Sequence of chain 1.A:
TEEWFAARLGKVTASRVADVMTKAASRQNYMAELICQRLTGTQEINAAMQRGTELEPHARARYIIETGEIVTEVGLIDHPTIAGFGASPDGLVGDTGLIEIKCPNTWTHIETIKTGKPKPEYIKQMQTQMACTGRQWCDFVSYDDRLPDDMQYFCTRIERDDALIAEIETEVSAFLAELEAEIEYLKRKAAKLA

A protein and the small-molecule ligand that binds it are described below.
Small molecule (SMILES): Cc1cn([C@H]2C[C@H](O[P](=O)(O)OC[C@H]3O[C@@H](n4cc(C)c(=O)[nH]c4=O)C[C@@H]3O[P](=O)(O)OC[C@H]3O[C@@H](n4cc(C)c(=O)[nH]c4=O)C[C@@H]3O[P](=O)(O)OC[C@H]3O[C@@H](n4cc(C)c(=O)[nH]c4=O)C[C@@H]3O)[C@@H](COP(=O)(O)O)O2)c(=O)[nH]c1=O

Binding-site contacts:
Ligand atom OP1 contacts residue CYS115 of chain 1.A at 2.8 Å (h-bond).
Ligand atom OP2 contacts residue SER100 of chain 1.A at 3.3 Å.
Ligand atom C5' contacts residue ALA60 of chain 1.A at 3.5 Å (hydrophobic).
Ligand atom C7 contacts residue TYR134 of chain 1.A at 3.0 Å (hydrophobic).
Ligand atom OP1 contacts residue THR120 of chain 1.A at 2.5 Å (h-bond).
Ligand atom C4' contacts residue ALA60 of chain 1.A at 3.5 Å (hydrophobic).
Ligand atom P contacts residue THR17 of chain 1.A at 3.5 Å.
Ligand atom C5' contacts residue CYS115 of chain 1.A at 3.6 Å (hydrophobic).
Ligand atom OP1 contacts residue PRO116 of chain 1.A at 3.6 Å.
Ligand atom OP3 contacts residue ALA18 of chain 1.A at 3.3 Å (h-bond).
Ligand atom OP3 contacts residue SER19 of chain 1.A at 3.5 Å (h-bond).
Ligand atom C5' contacts residue ASN117 of chain 1.A at 3.5 Å.
Ligand atom OP1 contacts residue THR17 of chain 1.A at 2.6 Å (h-bond).
Ligand atom C5' contacts residue ARG12 of chain 1.A at 3.1 Å.
Ligand atom C1' contacts residue THR65 of chain 1.A at 3.6 Å.
Ligand atom O4' contacts residue TRP8 of chain 1.A at 3.6 Å.
Ligand atom P contacts residue ARG12 of chain 1.A at 3.3 Å.
Ligand atom O3' contacts residue GLY64 of chain 1.A at 3.6 Å.
Ligand atom OP2 contacts residue THR17 of chain 1.A at 3.4 Å.
Ligand atom OP1 contacts residue ASN117 of chain 1.A at 3.1 Å (h-bond).
Ligand atom P contacts residue MG1 of chain 1.D at 3.6 Å.
Ligand atom O5' contacts residue SER100 of chain 1.A at 3.4 Å.
Ligand atom C2' contacts residue MET61 of chain 1.A at 3.6 Å (hydrophobic).
Ligand atom O3' contacts residue PRO116 of chain 1.A at 3.6 Å.
Ligand atom O3' contacts residue MG1 of chain 1.D at 3.0 Å.
Ligand atom O4' contacts residue THR65 of chain 1.A at 3.4 Å (h-bond).
Ligand atom OP1 contacts residue ASP102 of chain 1.A at 3.4 Å (salt-bridge).
Ligand atom OP1 contacts residue GLU112 of chain 1.A at 3.2 Å (salt-bridge).
Ligand atom P contacts residue MG1 of chain 1.C at 3.1 Å.
Ligand atom OP1 contacts residue MG1 of chain 1.D at 3.1 Å.
Ligand atom O3' contacts residue ASN117 of chain 1.A at 3.6 Å (h-bond).
Ligand atom O2 contacts residue ASN58 of chain 1.A at 3.5 Å (h-bond).
Ligand atom OP3 contacts residue SER100 of chain 1.A at 3.1 Å (h-bond).
Ligand atom OP1 contacts residue LYS114 of chain 1.A at 3.5 Å.
Ligand atom OP1 contacts residue SER19 of chain 1.A at 2.5 Å (h-bond).
Ligand atom O4' contacts residue MET61 of chain 1.A at 3.6 Å (h-bond).
Ligand atom O2 contacts residue MET61 of chain 1.A at 3.5 Å.
Ligand atom OP1 contacts residue MG1 of chain 1.C at 1.9 Å.
Ligand atom C7 contacts residue ARG12 of chain 1.A at 3.5 Å.
Ligand atom OP2 contacts residue ARG12 of chain 1.A at 2.5 Å (salt-bridge).